This protein binds this small molecule.
Small molecule (SMILES): N[C@@H](CCC(=O)O)C(=O)O

Sequence of chain 1.B:
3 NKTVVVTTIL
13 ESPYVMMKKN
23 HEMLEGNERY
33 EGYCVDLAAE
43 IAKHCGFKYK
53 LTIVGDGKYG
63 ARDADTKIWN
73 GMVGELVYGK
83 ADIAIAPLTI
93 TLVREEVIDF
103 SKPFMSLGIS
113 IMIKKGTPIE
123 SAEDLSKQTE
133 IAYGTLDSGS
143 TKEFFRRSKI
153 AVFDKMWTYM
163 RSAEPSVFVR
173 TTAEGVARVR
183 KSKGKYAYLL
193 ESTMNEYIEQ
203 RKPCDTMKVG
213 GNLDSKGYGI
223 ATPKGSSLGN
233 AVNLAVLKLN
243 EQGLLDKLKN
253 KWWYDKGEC

Binding-site contacts:
Ligand atom C contacts residue SER142 of chain 1.B at 3.3 Å.
Ligand atom OE2 contacts residue SER142 of chain 1.B at 3.3 Å (h-bond).
Ligand atom OXT contacts residue THR91 of chain 1.B at 2.9 Å (h-bond).
Ligand atom CD contacts residue GLU193 of chain 1.B at 4.0 Å.
Ligand atom OXT contacts residue SER142 of chain 1.B at 3.9 Å.
Ligand atom N contacts residue PRO89 of chain 1.B at 2.9 Å (h-bond).
Ligand atom CG contacts residue TYR61 of chain 1.B at 4.2 Å (hydrophobic).
Ligand atom O contacts residue TYR61 of chain 1.B at 3.5 Å.
Ligand atom N contacts residue SER142 of chain 1.B at 4.1 Å.
Ligand atom CA contacts residue TYR61 of chain 1.B at 4.1 Å (hydrophobic).
Ligand atom CG contacts residue GLU193 of chain 1.B at 3.7 Å.
Ligand atom CD contacts residue LEU138 of chain 1.B at 4.1 Å (hydrophobic).
Ligand atom O contacts residue SER142 of chain 1.B at 2.8 Å (h-bond).
Ligand atom OE2 contacts residue GLY141 of chain 1.B at 3.7 Å.
Ligand atom CB contacts residue GLU193 of chain 1.B at 4.2 Å.
Ligand atom N contacts residue GLU193 of chain 1.B at 2.8 Å (salt-bridge).
Ligand atom CA contacts residue PRO89 of chain 1.B at 4.1 Å (hydrophobic).
Ligand atom N contacts residue THR91 of chain 1.B at 2.8 Å (h-bond).
Ligand atom OXT contacts residue ARG96 of chain 1.B at 2.8 Å (salt-bridge).
Ligand atom OXT contacts residue LEU90 of chain 1.B at 3.6 Å.
Ligand atom OE1 contacts residue THR143 of chain 1.B at 2.6 Å (h-bond).
Ligand atom CB contacts residue TYR61 of chain 1.B at 3.5 Å (hydrophobic).
Ligand atom N contacts residue TYR61 of chain 1.B at 4.1 Å.
Ligand atom OE2 contacts residue LEU138 of chain 1.B at 4.2 Å.
Ligand atom CB contacts residue LEU138 of chain 1.B at 4.0 Å (hydrophobic).
Ligand atom OXT contacts residue PRO89 of chain 1.B at 3.7 Å.
Ligand atom O contacts residue ARG96 of chain 1.B at 2.8 Å (salt-bridge).
Ligand atom N contacts residue TYR220 of chain 1.B at 3.8 Å.
Ligand atom CA contacts residue GLU193 of chain 1.B at 3.3 Å.
Ligand atom CG contacts residue LEU138 of chain 1.B at 3.7 Å (hydrophobic).
Ligand atom CA contacts residue THR91 of chain 1.B at 3.3 Å.
Ligand atom OXT contacts residue TYR61 of chain 1.B at 3.6 Å.
Ligand atom CD contacts residue THR143 of chain 1.B at 3.2 Å.
Ligand atom OE2 contacts residue THR143 of chain 1.B at 3.1 Å (h-bond).
Ligand atom CA contacts residue SER142 of chain 1.B at 3.3 Å.
Ligand atom C contacts residue TYR61 of chain 1.B at 3.7 Å (hydrophobic).
Ligand atom C contacts residue ARG96 of chain 1.B at 3.4 Å.
Ligand atom OE1 contacts residue GLU193 of chain 1.B at 3.6 Å.
Ligand atom C contacts residue THR91 of chain 1.B at 3.6 Å.
Ligand atom O contacts residue GLY141 of chain 1.B at 3.4 Å.